Sequence of chain 1.B:
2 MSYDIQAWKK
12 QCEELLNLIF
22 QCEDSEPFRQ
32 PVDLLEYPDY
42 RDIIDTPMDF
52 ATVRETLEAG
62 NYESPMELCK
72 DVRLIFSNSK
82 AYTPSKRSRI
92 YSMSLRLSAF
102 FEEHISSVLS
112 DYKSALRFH

Binding-site contacts:
Ligand atom C6 contacts residue PHE29 of chain 1.B at 3.9 Å (hydrophobic).
Ligand atom C4 contacts residue GLN31 of chain 1.B at 3.4 Å.
Ligand atom C5 contacts residue PRO28 of chain 1.B at 3.8 Å (hydrophobic).
Ligand atom C7 contacts residue PHE29 of chain 1.B at 3.7 Å (hydrophobic).
Ligand atom N contacts residue PRO28 of chain 1.B at 3.8 Å.
Ligand atom N1 contacts residue TYR83 of chain 1.B at 4.3 Å.
Ligand atom C8 contacts residue PHE29 of chain 1.B at 3.9 Å (hydrophobic).
Ligand atom C5 contacts residue MET49 of chain 1.B at 3.9 Å (hydrophobic).
Ligand atom C contacts residue THR84 of chain 1.B at 4.2 Å.
Ligand atom C5 contacts residue ASP50 of chain 1.B at 4.0 Å.
Ligand atom C contacts residue TYR38 of chain 1.B at 4.2 Å (hydrophobic).
Ligand atom C1 contacts residue PRO28 of chain 1.B at 4.1 Å (hydrophobic).
Ligand atom N1 contacts residue PHE29 of chain 1.B at 4.0 Å.
Ligand atom O contacts residue ASN79 of chain 1.B at 3.9 Å.
Ligand atom C8 contacts residue TYR41 of chain 1.B at 3.5 Å (hydrophobic).
Ligand atom C5 contacts residue PHE29 of chain 1.B at 3.9 Å (hydrophobic).
Ligand atom C3 contacts residue PRO28 of chain 1.B at 3.4 Å (hydrophobic).
Ligand atom O contacts residue TYR41 of chain 1.B at 2.6 Å (h-bond).
Ligand atom C9 contacts residue TYR41 of chain 1.B at 3.2 Å (hydrophobic).
Ligand atom N contacts residue VAL33 of chain 1.B at 3.9 Å.
Ligand atom C4 contacts residue VAL33 of chain 1.B at 3.8 Å (hydrophobic).
Ligand atom C3 contacts residue VAL33 of chain 1.B at 4.2 Å (hydrophobic).
Ligand atom C9 contacts residue PHE29 of chain 1.B at 4.0 Å (hydrophobic).
Ligand atom C6 contacts residue MET49 of chain 1.B at 3.0 Å (hydrophobic).
Ligand atom C7 contacts residue TYR41 of chain 1.B at 3.6 Å (hydrophobic).
Ligand atom C contacts residue ILE91 of chain 1.B at 4.0 Å (hydrophobic).
Ligand atom C9 contacts residue SER80 of chain 1.B at 4.3 Å.
Ligand atom C2 contacts residue TYR41 of chain 1.B at 4.3 Å (hydrophobic).
Ligand atom C5 contacts residue GLN31 of chain 1.B at 3.0 Å.
Ligand atom C7 contacts residue MET49 of chain 1.B at 3.8 Å (hydrophobic).
Ligand atom C5 contacts residue VAL33 of chain 1.B at 4.0 Å (hydrophobic).
Ligand atom C1 contacts residue PHE29 of chain 1.B at 4.3 Å (hydrophobic).
Ligand atom N contacts residue TYR38 of chain 1.B at 4.2 Å.
Ligand atom N contacts residue TYR41 of chain 1.B at 4.3 Å.
Ligand atom O contacts residue SER80 of chain 1.B at 3.4 Å.
Ligand atom C6 contacts residue ASP50 of chain 1.B at 4.2 Å.
Ligand atom C8 contacts residue PRO28 of chain 1.B at 4.0 Å (hydrophobic).
Ligand atom C4 contacts residue PRO28 of chain 1.B at 3.2 Å (hydrophobic).
Ligand atom N1 contacts residue TYR41 of chain 1.B at 4.0 Å.
Ligand atom C2 contacts residue TYR38 of chain 1.B at 3.7 Å (hydrophobic).

This small molecule binds to this protein.
Small molecule (SMILES): C[C@H]1CNc2ccccc2C(=O)N1